This small molecule binds to this protein.
Small molecule (SMILES): Nc1nc2c(ncn2[C@H]2C[C@H](O)[C@@H](COP(=O)(O)O)O2)c(=O)[nH]1

Binding-site contacts:
Ligand atom N2 contacts residue ASP175 of chain 1.A at 2.7 Å (salt-bridge).
Ligand atom OP2 contacts residue ARG68 of chain 1.A at 3.7 Å.
Ligand atom C2' contacts residue THR208 of chain 1.A at 3.3 Å.
Ligand atom C6 contacts residue GLU181 of chain 1.A at 3.6 Å.
Ligand atom C3' contacts residue THR208 of chain 1.A at 4.0 Å.
Ligand atom C8 contacts residue GLY139 of chain 1.A at 3.6 Å.
Ligand atom C2' contacts residue GLN136 of chain 1.A at 3.4 Å.
Ligand atom C5' contacts residue ALA33 of chain 1.A at 4.0 Å (hydrophobic).
Ligand atom C2' contacts residue GLU209 of chain 1.A at 3.9 Å.
Ligand atom OP2 contacts residue ARG132 of chain 1.A at 3.3 Å (salt-bridge).
Ligand atom OP3 contacts residue LYS37 of chain 1.A at 2.7 Å (salt-bridge).
Ligand atom C6 contacts residue TRP152 of chain 1.A at 3.9 Å (hydrophobic).
Ligand atom N2 contacts residue THR176 of chain 1.A at 4.0 Å.
Ligand atom N1 contacts residue GLU181 of chain 1.A at 3.2 Å (salt-bridge).
Ligand atom N3 contacts residue ARG177 of chain 1.A at 3.9 Å.
Ligand atom C5 contacts residue THR140 of chain 1.A at 3.8 Å.
Ligand atom C5' contacts residue ARG177 of chain 1.A at 3.1 Å.
Ligand atom P contacts residue LYS37 of chain 1.A at 3.9 Å.
Ligand atom C1' contacts residue MET135 of chain 1.A at 3.9 Å (hydrophobic).
Ligand atom OP3 contacts residue ARG68 of chain 1.A at 3.1 Å (salt-bridge).
Ligand atom O3' contacts residue ARG132 of chain 1.A at 2.9 Å (salt-bridge).
Ligand atom C2 contacts residue ASP175 of chain 1.A at 3.9 Å.
Ligand atom N2 contacts residue ARG177 of chain 1.A at 3.7 Å.
Ligand atom OP1 contacts residue ARG177 of chain 1.A at 3.3 Å (salt-bridge).
Ligand atom O3' contacts residue GLU209 of chain 1.A at 3.0 Å (salt-bridge).
Ligand atom O4' contacts residue ALA33 of chain 1.A at 3.8 Å.
Ligand atom N2 contacts residue LEU32 of chain 1.A at 3.9 Å.
Ligand atom O6 contacts residue GLU181 of chain 1.A at 2.7 Å (salt-bridge).
Ligand atom O6 contacts residue GLN178 of chain 1.A at 3.6 Å.
Ligand atom C3' contacts residue GLU209 of chain 1.A at 3.5 Å.
Ligand atom N7 contacts residue THR140 of chain 1.A at 2.7 Å (h-bond).
Ligand atom N7 contacts residue GLY139 of chain 1.A at 3.3 Å.
Ligand atom C3' contacts residue ARG132 of chain 1.A at 3.9 Å.
Ligand atom O6 contacts residue TRP152 of chain 1.A at 3.4 Å.
Ligand atom C8 contacts residue MET135 of chain 1.A at 3.7 Å (hydrophobic).
Ligand atom O6 contacts residue VAL144 of chain 1.A at 3.6 Å.
Ligand atom N9 contacts residue ILE36 of chain 1.A at 4.0 Å.
Ligand atom C8 contacts residue THR140 of chain 1.A at 3.0 Å.
Ligand atom O5' contacts residue MET135 of chain 1.A at 3.9 Å.
Ligand atom O3' contacts residue GLN136 of chain 1.A at 3.8 Å.

Sequence of chain 1.A:
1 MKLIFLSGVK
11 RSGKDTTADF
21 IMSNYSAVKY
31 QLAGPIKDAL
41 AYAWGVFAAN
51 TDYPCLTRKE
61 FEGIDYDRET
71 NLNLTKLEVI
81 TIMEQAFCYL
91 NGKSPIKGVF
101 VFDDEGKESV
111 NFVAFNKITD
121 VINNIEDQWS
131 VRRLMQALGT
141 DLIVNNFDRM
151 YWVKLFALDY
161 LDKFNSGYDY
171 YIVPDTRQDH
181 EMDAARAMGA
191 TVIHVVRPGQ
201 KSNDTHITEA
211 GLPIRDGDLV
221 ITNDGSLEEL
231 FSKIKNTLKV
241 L